The small molecule below binds the protein below.
Small molecule (SMILES): CCCc1n[nH]c2oc(=O)c3ccccc3c12

Binding-site contacts:
Ligand atom CAC contacts residue ILE41 of chain 1.B at 3.3 Å (hydrophobic).
Ligand atom OAI contacts residue ASN97 of chain 1.B at 4.0 Å.
Ligand atom NAM contacts residue LEU51 of chain 1.B at 4.0 Å.
Ligand atom OAK contacts residue MET89 of chain 1.B at 3.2 Å (h-bond).
Ligand atom CAA contacts residue ASP63 of chain 1.B at 3.9 Å.
Ligand atom CAH contacts residue TYR54 of chain 1.B at 4.0 Å (hydrophobic).
Ligand atom OAK contacts residue ALA93 of chain 1.B at 3.2 Å (h-bond).
Ligand atom CAB contacts residue LEU45 of chain 1.B at 3.7 Å (hydrophobic).
Ligand atom NAM contacts residue ILE103 of chain 1.B at 3.9 Å.
Ligand atom CAF contacts residue PHE42 of chain 1.B at 3.9 Å (hydrophobic).
Ligand atom CAP contacts residue LEU51 of chain 1.B at 3.8 Å (hydrophobic).
Ligand atom CAL contacts residue ILE103 of chain 1.B at 3.8 Å (hydrophobic).
Ligand atom CAF contacts residue MET89 of chain 1.B at 4.0 Å (hydrophobic).
Ligand atom CAL contacts residue LEU51 of chain 1.B at 4.0 Å (hydrophobic).
Ligand atom CAJ contacts residue TYR54 of chain 1.B at 3.6 Å (hydrophobic).
Ligand atom CAE contacts residue LEU45 of chain 1.B at 3.9 Å (hydrophobic).
Ligand atom CAH contacts residue ILE103 of chain 1.B at 3.6 Å (hydrophobic).
Ligand atom OAK contacts residue TYR54 of chain 1.B at 3.8 Å.
Ligand atom NAN contacts residue TYR96 of chain 1.B at 3.5 Å.
Ligand atom CAC contacts residue LEU45 of chain 1.B at 3.6 Å (hydrophobic).
Ligand atom CAA contacts residue LEU45 of chain 1.B at 3.8 Å (hydrophobic).
Ligand atom NAN contacts residue ASN97 of chain 1.B at 3.0 Å (h-bond).
Ligand atom CAH contacts residue ASN97 of chain 1.B at 3.8 Å.
Ligand atom NAM contacts residue TYR96 of chain 1.B at 4.1 Å.
Ligand atom NAN contacts residue ILE103 of chain 1.B at 3.8 Å.
Ligand atom OAI contacts residue ALA93 of chain 1.B at 3.5 Å.
Ligand atom CAD contacts residue LEU45 of chain 1.B at 3.7 Å (hydrophobic).
Ligand atom CAJ contacts residue ALA93 of chain 1.B at 3.9 Å (hydrophobic).
Ligand atom CAF contacts residue LEU45 of chain 1.B at 4.0 Å (hydrophobic).
Ligand atom NAM contacts residue ASN97 of chain 1.B at 3.8 Å.
Ligand atom CAG contacts residue ILE103 of chain 1.B at 3.6 Å (hydrophobic).
Ligand atom OAI contacts residue TYR54 of chain 1.B at 3.6 Å.
Ligand atom CAA contacts residue PHE42 of chain 1.B at 3.6 Å (hydrophobic).
Ligand atom CAO contacts residue ILE41 of chain 1.B at 3.9 Å (hydrophobic).
Ligand atom CAA contacts residue MET62 of chain 1.B at 3.6 Å (hydrophobic).
Ligand atom OAK contacts residue ASN92 of chain 1.B at 3.8 Å.
Ligand atom CAO contacts residue LEU51 of chain 1.B at 4.0 Å (hydrophobic).
Ligand atom CAB contacts residue PHE42 of chain 1.B at 3.6 Å (hydrophobic).
Ligand atom CAB contacts residue ILE41 of chain 1.B at 3.1 Å (hydrophobic).
Ligand atom CAF contacts residue MET62 of chain 1.B at 3.4 Å (hydrophobic).

Sequence of chain 1.B:
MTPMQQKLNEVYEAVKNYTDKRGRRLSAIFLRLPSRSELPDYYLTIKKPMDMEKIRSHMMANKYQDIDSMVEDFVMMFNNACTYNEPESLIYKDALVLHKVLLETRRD